Sequence of chain 1.L:
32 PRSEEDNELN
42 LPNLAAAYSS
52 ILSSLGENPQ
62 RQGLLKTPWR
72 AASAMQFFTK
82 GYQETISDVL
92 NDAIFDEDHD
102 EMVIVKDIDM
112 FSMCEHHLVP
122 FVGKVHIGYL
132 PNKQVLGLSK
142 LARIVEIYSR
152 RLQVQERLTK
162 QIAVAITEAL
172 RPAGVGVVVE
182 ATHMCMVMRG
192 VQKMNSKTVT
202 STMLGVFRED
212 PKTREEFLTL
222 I

A small-molecule ligand and the protein it binds are described below.
Small molecule (SMILES): Nc1nc2c(ccn2[C@@H]2O[C@H](COP(=O)(O)OP(=O)(O)OP(=O)(O)O)[C@@H](O)[C@H]2O)c(=O)[nH]1

Sequence of chain 1.J:
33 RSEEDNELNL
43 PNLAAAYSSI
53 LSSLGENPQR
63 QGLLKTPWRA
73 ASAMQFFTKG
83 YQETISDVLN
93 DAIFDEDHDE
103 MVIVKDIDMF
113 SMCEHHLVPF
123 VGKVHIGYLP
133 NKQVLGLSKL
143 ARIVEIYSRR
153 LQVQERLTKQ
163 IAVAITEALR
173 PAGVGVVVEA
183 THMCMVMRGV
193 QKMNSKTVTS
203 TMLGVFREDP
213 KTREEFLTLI

Sequence of chain 1.M:
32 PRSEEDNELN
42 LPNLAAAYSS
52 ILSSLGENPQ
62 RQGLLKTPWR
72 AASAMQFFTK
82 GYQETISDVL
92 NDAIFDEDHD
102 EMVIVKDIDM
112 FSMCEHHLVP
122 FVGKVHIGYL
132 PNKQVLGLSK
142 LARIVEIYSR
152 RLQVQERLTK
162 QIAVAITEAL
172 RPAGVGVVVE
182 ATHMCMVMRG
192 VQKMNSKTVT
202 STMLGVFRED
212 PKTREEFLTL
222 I

Binding-site contacts:
Ligand atom O4 contacts residue ARG71 of chain 1.J at 3.5 Å.
Ligand atom O12 contacts residue SER140 of chain 1.M at 3.0 Å (h-bond).
Ligand atom N1 contacts residue GLY138 of chain 1.M at 3.4 Å.
Ligand atom C contacts residue LEU139 of chain 1.M at 3.6 Å (hydrophobic).
Ligand atom N3 contacts residue GLU157 of chain 1.L at 2.6 Å (salt-bridge).
Ligand atom O10 contacts residue LYS141 of chain 1.M at 3.0 Å (salt-bridge).
Ligand atom O9 contacts residue ARG190 of chain 1.L at 3.0 Å (salt-bridge).
Ligand atom N contacts residue VAL136 of chain 1.M at 3.5 Å.
Ligand atom O8 contacts residue ARG190 of chain 1.L at 3.0 Å (salt-bridge).
Ligand atom O13 contacts residue GLN156 of chain 1.L at 2.8 Å (h-bond).
Ligand atom O10 contacts residue ARG144 of chain 1.M at 2.8 Å (salt-bridge).
Ligand atom O13 contacts residue GLU157 of chain 1.L at 3.5 Å (salt-bridge).
Ligand atom N contacts residue LEU137 of chain 1.M at 3.0 Å (h-bond).
Ligand atom N1 contacts residue PHE96 of chain 1.M at 3.6 Å.
Ligand atom O2 contacts residue LYS141 of chain 1.M at 2.7 Å (salt-bridge).
Ligand atom O10 contacts residue SER140 of chain 1.M at 2.5 Å (h-bond).
Ligand atom O7 contacts residue LYS141 of chain 1.M at 3.4 Å (salt-bridge).
Ligand atom C5 contacts residue GLY138 of chain 1.M at 3.6 Å.
Ligand atom C8 contacts residue SER140 of chain 1.M at 3.3 Å.
Ligand atom O3 contacts residue ARG71 of chain 1.J at 2.8 Å (salt-bridge).
Ligand atom O11 contacts residue SER140 of chain 1.M at 2.6 Å (h-bond).
Ligand atom O11 contacts residue LYS141 of chain 1.M at 3.4 Å.
Ligand atom N1 contacts residue LEU139 of chain 1.M at 3.2 Å (h-bond).
Ligand atom C10 contacts residue LEU139 of chain 1.M at 3.6 Å (hydrophobic).
Ligand atom O contacts residue PHE96 of chain 1.M at 3.4 Å.
Ligand atom O9 contacts residue ARG144 of chain 1.M at 2.8 Å (salt-bridge).
Ligand atom P2 contacts residue SER140 of chain 1.M at 3.4 Å.
Ligand atom C4 contacts residue HIS117 of chain 1.L at 3.5 Å.
Ligand atom O12 contacts residue LEU139 of chain 1.M at 3.6 Å.
Ligand atom O3 contacts residue ASN92 of chain 1.M at 3.6 Å.
Ligand atom C contacts residue GLU157 of chain 1.L at 3.5 Å.
Ligand atom O8 contacts residue SER140 of chain 1.M at 3.3 Å (h-bond).
Ligand atom O13 contacts residue VAL155 of chain 1.L at 3.4 Å.
Ligand atom O5 contacts residue ARG190 of chain 1.L at 3.1 Å (salt-bridge).
Ligand atom C10 contacts residue GLU157 of chain 1.L at 3.5 Å.
Ligand atom O11 contacts residue GLY138 of chain 1.M at 3.5 Å.
Ligand atom O5 contacts residue HIS118 of chain 1.L at 2.5 Å (h-bond).
Ligand atom O2 contacts residue ASN92 of chain 1.M at 2.8 Å (h-bond).
Ligand atom N contacts residue GLU157 of chain 1.L at 2.8 Å (salt-bridge).
Ligand atom O13 contacts residue HIS184 of chain 1.L at 3.4 Å.